Binding-site contacts:
Ligand atom CL9 contacts residue ALA69 of chain 1.A at 3.8 Å.
Ligand atom C21 contacts residue THR41 of chain 1.A at 3.5 Å.
Ligand atom C12 contacts residue ARG38 of chain 1.A at 3.8 Å.
Ligand atom O44 contacts residue ARG38 of chain 1.A at 3.0 Å (salt-bridge).
Ligand atom C18 contacts residue LYS35 of chain 1.A at 3.4 Å.
Ligand atom C42 contacts residue PRO34 of chain 1.A at 2.8 Å (hydrophobic).
Ligand atom C34 contacts residue ARG38 of chain 1.A at 3.5 Å.
Ligand atom CL9 contacts residue ALA73 of chain 1.A at 3.6 Å.
Ligand atom C16 contacts residue LYS35 of chain 1.A at 3.6 Å.
Ligand atom CL10 contacts residue ARG38 of chain 1.A at 3.1 Å.
Ligand atom O44 contacts residue PRO34 of chain 1.A at 2.9 Å.
Ligand atom C37 contacts residue TYR45 of chain 1.A at 3.3 Å (hydrophobic).
Ligand atom C40 contacts residue LEU72 of chain 1.A at 3.4 Å (hydrophobic).
Ligand atom C16 contacts residue ARG38 of chain 1.A at 3.7 Å.
Ligand atom C12 contacts residue PRO34 of chain 1.A at 3.0 Å (hydrophobic).
Ligand atom C18 contacts residue PRO34 of chain 1.A at 3.6 Å (hydrophobic).
Ligand atom C12 contacts residue LYS35 of chain 1.A at 3.7 Å.
Ligand atom C24 contacts residue GLU62 of chain 1.A at 3.8 Å.
Ligand atom N4 contacts residue GLU62 of chain 1.A at 3.5 Å (salt-bridge).
Ligand atom N5 contacts residue LYS43 of chain 1.A at 3.6 Å (salt-bridge).
Ligand atom N5 contacts residue GLU62 of chain 1.A at 3.2 Å (salt-bridge).
Ligand atom C18 contacts residue ARG38 of chain 1.A at 3.1 Å.
Ligand atom C42 contacts residue LYS35 of chain 1.A at 2.9 Å.
Ligand atom N5 contacts residue TYR45 of chain 1.A at 3.7 Å.
Ligand atom N3 contacts residue PHE42 of chain 1.A at 3.7 Å.
Ligand atom N1 contacts residue PRO34 of chain 1.A at 3.6 Å.
Ligand atom C40 contacts residue LYS35 of chain 1.A at 3.7 Å.
Ligand atom O45 contacts residue LEU72 of chain 1.A at 3.4 Å (h-bond).
Ligand atom C29 contacts residue PHE42 of chain 1.A at 3.6 Å (hydrophobic).
Ligand atom CL9 contacts residue MET39 of chain 1.A at 3.2 Å.
Ligand atom CL10 contacts residue LEU72 of chain 1.A at 3.5 Å.
Ligand atom C33 contacts residue LEU72 of chain 1.A at 3.8 Å (hydrophobic).
Ligand atom C11 contacts residue ARG38 of chain 1.A at 3.7 Å.
Ligand atom C20 contacts residue LEU72 of chain 1.A at 3.8 Å (hydrophobic).
Ligand atom C26 contacts residue LYS43 of chain 1.A at 3.6 Å.
Ligand atom N3 contacts residue LYS43 of chain 1.A at 3.4 Å (salt-bridge).
Ligand atom C43 contacts residue THR41 of chain 1.A at 3.7 Å.
Ligand atom C36 contacts residue LYS43 of chain 1.A at 3.7 Å.
Ligand atom C15 contacts residue ARG38 of chain 1.A at 3.7 Å.
Ligand atom O45 contacts residue ALA73 of chain 1.A at 3.6 Å.

Sequence of chain 1.A:
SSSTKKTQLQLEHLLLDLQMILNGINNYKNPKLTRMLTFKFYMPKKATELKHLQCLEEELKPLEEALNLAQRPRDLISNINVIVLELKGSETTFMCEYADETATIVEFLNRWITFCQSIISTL

A small-molecule ligand and the protein it binds are described below.
Small molecule (SMILES): CC(=O)Nc1ccc(COc2ccc(-c3cc(C4CCN(C(=O)CNC(=O)[C@@H](CC(C)C)NC(=N)N)CC4)n(C)n3)c(Cl)c2Cl)cc1